Sequence of chain 1.M:
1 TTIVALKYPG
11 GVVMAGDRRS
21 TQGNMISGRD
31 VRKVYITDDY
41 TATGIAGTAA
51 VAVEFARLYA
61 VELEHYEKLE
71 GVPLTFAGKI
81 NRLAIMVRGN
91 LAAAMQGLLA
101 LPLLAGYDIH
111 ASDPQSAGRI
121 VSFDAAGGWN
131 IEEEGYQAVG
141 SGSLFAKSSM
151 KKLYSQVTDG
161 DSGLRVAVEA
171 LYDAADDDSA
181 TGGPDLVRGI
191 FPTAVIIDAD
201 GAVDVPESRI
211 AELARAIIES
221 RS

This small molecule binds to this protein.
Small molecule (SMILES): CCN(CC)C(=O)C[C@H](NC(=O)CCc1ccccc1)C(=O)N[C@@H](C)C(=O)NCc1cccc2ccccc12

Binding-site contacts:
Ligand atom C07 contacts residue THR1 of chain 1.L at 3.1 Å.
Ligand atom C25 contacts residue ASN130 of chain 1.M at 3.6 Å.
Ligand atom C09 contacts residue ILE45 of chain 1.L at 3.3 Å (hydrophobic).
Ligand atom C09 contacts residue LYS33 of chain 1.L at 3.5 Å.
Ligand atom C16 contacts residue VAL31 of chain 1.L at 3.5 Å (hydrophobic).
Ligand atom O01 contacts residue ALA49 of chain 1.L at 2.9 Å (h-bond).
Ligand atom C37 contacts residue MET95 of chain 1.M at 3.5 Å (hydrophobic).
Ligand atom C24 contacts residue ASP124 of chain 1.M at 3.6 Å.
Ligand atom C27 contacts residue PHE123 of chain 1.M at 3.6 Å (hydrophobic).
Ligand atom C10 contacts residue LYS33 of chain 1.L at 3.5 Å.
Ligand atom C16 contacts residue ALA49 of chain 1.L at 3.6 Å (hydrophobic).
Ligand atom C21 contacts residue ASP124 of chain 1.M at 3.5 Å.
Ligand atom C04 contacts residue GLY47 of chain 1.L at 3.7 Å.
Ligand atom C07 contacts residue LYS33 of chain 1.L at 3.6 Å.
Ligand atom C02 contacts residue THR21 of chain 1.L at 3.6 Å.
Ligand atom C27 contacts residue ASP124 of chain 1.M at 3.7 Å.
Ligand atom C05 contacts residue GLY47 of chain 1.L at 3.7 Å.
Ligand atom C20 contacts residue ASP124 of chain 1.M at 3.7 Å.
Ligand atom N03 contacts residue THR21 of chain 1.L at 2.8 Å (h-bond).
Ligand atom C10 contacts residue ILE45 of chain 1.L at 3.3 Å (hydrophobic).
Ligand atom O18 contacts residue THR21 of chain 1.L at 3.2 Å (h-bond).
Ligand atom O28 contacts residue GLN22 of chain 1.L at 2.8 Å (h-bond).
Ligand atom N29 contacts residue ASP124 of chain 1.M at 2.8 Å (salt-bridge).
Ligand atom C21 contacts residue SER20 of chain 1.L at 3.5 Å.
Ligand atom O18 contacts residue SER20 of chain 1.L at 3.3 Å.
Ligand atom C36 contacts residue LEU91 of chain 1.M at 3.6 Å (hydrophobic).
Ligand atom O28 contacts residue SER27 of chain 1.L at 3.0 Å (h-bond).
Ligand atom C15 contacts residue ALA49 of chain 1.L at 3.5 Å (hydrophobic).
Ligand atom N06 contacts residue GLY47 of chain 1.L at 2.8 Å (h-bond).
Ligand atom C19 contacts residue THR21 of chain 1.L at 3.6 Å.
Ligand atom C15 contacts residue VAL31 of chain 1.L at 3.4 Å (hydrophobic).
Ligand atom C30 contacts residue ASP124 of chain 1.M at 3.6 Å.
Ligand atom C15 contacts residue SER20 of chain 1.L at 3.6 Å.
Ligand atom C22 contacts residue GLN22 of chain 1.L at 3.7 Å.
Ligand atom C25 contacts residue TRP129 of chain 1.M at 3.4 Å (hydrophobic).
Ligand atom C36 contacts residue MET95 of chain 1.M at 3.5 Å (hydrophobic).
Ligand atom C08 contacts residue LYS33 of chain 1.L at 3.7 Å.
Ligand atom C14 contacts residue ALA49 of chain 1.L at 3.5 Å (hydrophobic).
Ligand atom C22 contacts residue SER20 of chain 1.L at 3.6 Å.
Ligand atom C20 contacts residue THR21 of chain 1.L at 3.7 Å.

Sequence of chain 1.L:
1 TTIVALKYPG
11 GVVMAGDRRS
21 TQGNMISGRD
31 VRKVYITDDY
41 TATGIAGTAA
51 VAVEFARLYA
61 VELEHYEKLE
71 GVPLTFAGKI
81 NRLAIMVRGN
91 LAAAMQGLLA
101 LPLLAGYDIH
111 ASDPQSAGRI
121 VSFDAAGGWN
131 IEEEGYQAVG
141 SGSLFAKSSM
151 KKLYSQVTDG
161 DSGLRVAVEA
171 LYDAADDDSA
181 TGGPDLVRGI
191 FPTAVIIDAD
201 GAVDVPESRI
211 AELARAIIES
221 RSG